The protein below binds the small molecule below.
Small molecule (SMILES): CC(=O)N[C@@H]1[C@@H](O)[C@H](O)[C@@H](CO)O[C@H]1O

Sequence of chain 1.A:
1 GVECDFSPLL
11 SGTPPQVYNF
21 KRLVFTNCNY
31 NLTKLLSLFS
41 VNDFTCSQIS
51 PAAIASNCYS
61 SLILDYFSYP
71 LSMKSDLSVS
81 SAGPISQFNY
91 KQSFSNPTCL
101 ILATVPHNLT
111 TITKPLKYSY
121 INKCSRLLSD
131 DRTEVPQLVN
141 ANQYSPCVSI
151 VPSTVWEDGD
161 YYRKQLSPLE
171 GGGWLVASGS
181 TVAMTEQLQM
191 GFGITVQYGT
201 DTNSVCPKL

Binding-site contacts:
Ligand atom O7 contacts residue LYS34 of chain 1.A at 3.7 Å.
Ligand atom C6 contacts residue ASN31 of chain 1.A at 4.4 Å.
Ligand atom O5 contacts residue LYS34 of chain 1.A at 4.4 Å.
Ligand atom N2 contacts residue LYS34 of chain 1.A at 3.1 Å.
Ligand atom C7 contacts residue ASN31 of chain 1.A at 4.0 Å.
Ligand atom C1 contacts residue LYS34 of chain 1.A at 3.3 Å.
Ligand atom C8 contacts residue LYS34 of chain 1.A at 3.3 Å.
Ligand atom C2 contacts residue ASN31 of chain 1.A at 2.7 Å.
Ligand atom C6 contacts residue LYS208 of chain 1.A at 4.4 Å.
Ligand atom O7 contacts residue ASN31 of chain 1.A at 3.9 Å.
Ligand atom C5 contacts residue ASN31 of chain 1.A at 3.5 Å.
Ligand atom C3 contacts residue ASN31 of chain 1.A at 4.0 Å.
Ligand atom C8 contacts residue SER37 of chain 1.A at 3.6 Å.
Ligand atom O7 contacts residue THR33 of chain 1.A at 2.7 Å (h-bond).
Ligand atom O6 contacts residue LYS208 of chain 1.A at 3.0 Å (salt-bridge).
Ligand atom O5 contacts residue ASN31 of chain 1.A at 2.2 Å (h-bond).
Ligand atom C2 contacts residue THR33 of chain 1.A at 4.3 Å.
Ligand atom O6 contacts residue LEU209 of chain 1.A at 3.9 Å.
Ligand atom C3 contacts residue LYS34 of chain 1.A at 4.0 Å.
Ligand atom O6 contacts residue ASN31 of chain 1.A at 4.1 Å.
Ligand atom C7 contacts residue LYS34 of chain 1.A at 3.6 Å.
Ligand atom C4 contacts residue ASN31 of chain 1.A at 4.2 Å.
Ligand atom N2 contacts residue THR33 of chain 1.A at 4.3 Å.
Ligand atom C2 contacts residue LYS34 of chain 1.A at 3.7 Å.
Ligand atom N2 contacts residue ASN31 of chain 1.A at 3.3 Å (h-bond).
Ligand atom C8 contacts residue THR33 of chain 1.A at 3.9 Å.
Ligand atom C7 contacts residue THR33 of chain 1.A at 3.6 Å.
Ligand atom C1 contacts residue ASN31 of chain 1.A at 1.5 Å.